Sequence of chain 1.A:
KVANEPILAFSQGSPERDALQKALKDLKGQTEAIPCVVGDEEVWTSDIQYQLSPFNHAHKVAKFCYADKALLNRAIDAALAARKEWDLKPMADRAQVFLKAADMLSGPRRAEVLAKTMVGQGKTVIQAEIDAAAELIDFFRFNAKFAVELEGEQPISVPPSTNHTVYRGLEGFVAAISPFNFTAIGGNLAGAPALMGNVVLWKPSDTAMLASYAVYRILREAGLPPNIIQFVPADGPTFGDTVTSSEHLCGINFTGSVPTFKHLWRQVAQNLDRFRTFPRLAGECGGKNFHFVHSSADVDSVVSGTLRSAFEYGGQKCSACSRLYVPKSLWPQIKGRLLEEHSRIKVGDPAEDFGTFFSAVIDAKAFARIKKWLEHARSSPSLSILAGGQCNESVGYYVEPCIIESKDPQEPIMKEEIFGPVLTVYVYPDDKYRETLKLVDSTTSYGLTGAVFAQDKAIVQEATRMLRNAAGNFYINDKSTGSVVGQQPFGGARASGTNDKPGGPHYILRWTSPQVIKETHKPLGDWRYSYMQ

A protein and the small-molecule ligand that binds it are described below.
Small molecule (SMILES): O=C(O)CCCC(=O)O

Binding-site contacts:
Ligand atom C2 contacts residue PHE212 of chain 1.A at 3.4 Å (hydrophobic).
Ligand atom C5 contacts residue SER349 of chain 1.A at 3.2 Å.
Ligand atom O4 contacts residue GLY512 of chain 1.A at 3.4 Å (h-bond).
Ligand atom O2 contacts residue ASN211 of chain 1.A at 3.9 Å.
Ligand atom O2 contacts residue ILE215 of chain 1.A at 3.5 Å.
Ligand atom O1 contacts residue PHE212 of chain 1.A at 3.2 Å.
Ligand atom O3 contacts residue GLY512 of chain 1.A at 2.9 Å (h-bond).
Ligand atom C4 contacts residue PHE212 of chain 1.A at 4.4 Å (hydrophobic).
Ligand atom O2 contacts residue CYS348 of chain 1.A at 3.4 Å (h-bond).
Ligand atom C1 contacts residue CYS348 of chain 1.A at 3.7 Å (hydrophobic).
Ligand atom C4 contacts residue SER513 of chain 1.A at 3.7 Å.
Ligand atom O1 contacts residue SER349 of chain 1.A at 4.1 Å.
Ligand atom O4 contacts residue THR511 of chain 1.A at 4.1 Å.
Ligand atom C1 contacts residue PHE520 of chain 1.A at 4.5 Å (hydrophobic).
Ligand atom C5 contacts residue GLY512 of chain 1.A at 3.5 Å.
Ligand atom C1 contacts residue ILE215 of chain 1.A at 4.1 Å (hydrophobic).
Ligand atom C5 contacts residue PHE520 of chain 1.A at 3.8 Å (hydrophobic).
Ligand atom C1 contacts residue ASN211 of chain 1.A at 3.8 Å.
Ligand atom O3 contacts residue LYS347 of chain 1.A at 4.3 Å.
Ligand atom C2 contacts residue PHE520 of chain 1.A at 3.9 Å (hydrophobic).
Ligand atom O2 contacts residue PHE212 of chain 1.A at 4.2 Å.
Ligand atom C3 contacts residue PHE520 of chain 1.A at 3.8 Å (hydrophobic).
Ligand atom O1 contacts residue LYS347 of chain 1.A at 3.5 Å.
Ligand atom O1 contacts residue ASN211 of chain 1.A at 3.1 Å (h-bond).
Ligand atom O4 contacts residue SER513 of chain 1.A at 2.7 Å (h-bond).
Ligand atom O3 contacts residue SER513 of chain 1.A at 4.1 Å.
Ligand atom C4 contacts residue SER349 of chain 1.A at 3.9 Å.
Ligand atom O1 contacts residue CYS348 of chain 1.A at 2.7 Å (h-bond).
Ligand atom C1 contacts residue PHE212 of chain 1.A at 3.5 Å (hydrophobic).
Ligand atom O3 contacts residue THR511 of chain 1.A at 3.7 Å.
Ligand atom O3 contacts residue SER349 of chain 1.A at 2.5 Å (h-bond).
Ligand atom C4 contacts residue PHE520 of chain 1.A at 3.8 Å (hydrophobic).
Ligand atom C5 contacts residue SER513 of chain 1.A at 3.5 Å.
Ligand atom C2 contacts residue ILE215 of chain 1.A at 4.1 Å (hydrophobic).
Ligand atom O4 contacts residue PHE520 of chain 1.A at 3.4 Å.
Ligand atom O4 contacts residue SER349 of chain 1.A at 3.9 Å.
Ligand atom C3 contacts residue SER349 of chain 1.A at 3.4 Å.
Ligand atom C5 contacts residue THR511 of chain 1.A at 4.4 Å.
Ligand atom C3 contacts residue PHE212 of chain 1.A at 3.7 Å (hydrophobic).